Binding-site contacts:
Ligand atom C8 contacts residue PRO66 of chain 1.L at 4.2 Å (hydrophobic).
Ligand atom C7 contacts residue PRO66 of chain 1.L at 3.5 Å (hydrophobic).
Ligand atom C9 contacts residue PRO66 of chain 1.L at 4.0 Å (hydrophobic).
Ligand atom C11 contacts residue GLY68 of chain 1.L at 4.0 Å.
Ligand atom C16 contacts residue SER97 of chain 1.L at 3.0 Å.
Ligand atom C17 contacts residue MET98 of chain 1.L at 3.9 Å (hydrophobic).
Ligand atom C16 contacts residue HIS122 of chain 1.L at 4.0 Å.
Ligand atom C14 contacts residue HIS122 of chain 1.L at 4.3 Å.
Ligand atom C17 contacts residue GLY68 of chain 1.L at 4.1 Å.
Ligand atom C16 contacts residue GLY68 of chain 1.L at 4.1 Å.
Ligand atom C15 contacts residue ILE70 of chain 1.L at 3.9 Å (hydrophobic).
Ligand atom O3 contacts residue GLY67 of chain 1.L at 4.2 Å.
Ligand atom N2 contacts residue GLY68 of chain 1.L at 3.7 Å.
Ligand atom N1 contacts residue HIS122 of chain 1.L at 3.8 Å.
Ligand atom C17 contacts residue HIS122 of chain 1.L at 3.2 Å.
Ligand atom C6 contacts residue PRO66 of chain 1.L at 3.8 Å (hydrophobic).
Ligand atom C17 contacts residue GLY67 of chain 1.L at 4.3 Å.
Ligand atom N2 contacts residue GLY67 of chain 1.L at 4.0 Å.
Ligand atom N1 contacts residue MPD1 of chain 1.OB at 4.0 Å.
Ligand atom O3 contacts residue HIS122 of chain 1.L at 2.7 Å (h-bond).
Ligand atom C17 contacts residue SER97 of chain 1.L at 1.3 Å.
Ligand atom C10 contacts residue GLN34 of chain 1.L at 4.2 Å.
Ligand atom C17 contacts residue MPD1 of chain 1.OB at 4.1 Å.
Ligand atom N1 contacts residue SER97 of chain 1.L at 2.2 Å (h-bond).
Ligand atom O3 contacts residue SER97 of chain 1.L at 2.3 Å (h-bond).
Ligand atom C14 contacts residue SER97 of chain 1.L at 3.7 Å.
Ligand atom N1 contacts residue MET98 of chain 1.L at 4.3 Å.
Ligand atom C15 contacts residue PRO124 of chain 1.L at 4.1 Å (hydrophobic).
Ligand atom C16 contacts residue PRO124 of chain 1.L at 4.2 Å (hydrophobic).
Ligand atom C16 contacts residue ILE70 of chain 1.L at 3.9 Å (hydrophobic).
Ligand atom C5 contacts residue PRO66 of chain 1.L at 4.0 Å (hydrophobic).
Ligand atom C15 contacts residue GLY68 of chain 1.L at 3.9 Å.
Ligand atom O1 contacts residue GLN34 of chain 1.L at 3.7 Å.
Ligand atom C15 contacts residue SER97 of chain 1.L at 4.2 Å.
Ligand atom N1 contacts residue GLY68 of chain 1.L at 3.3 Å (h-bond).
Ligand atom C15 contacts residue LEU125 of chain 1.L at 3.9 Å (hydrophobic).
Ligand atom C12 contacts residue GLY68 of chain 1.L at 3.4 Å.
Ligand atom C14 contacts residue GLY68 of chain 1.L at 3.2 Å.
Ligand atom C13 contacts residue GLY68 of chain 1.L at 3.2 Å.
Ligand atom C16 contacts residue MPD1 of chain 1.OB at 3.1 Å.

The protein below binds the small molecule below.
Small molecule (SMILES): CC[C@H](O)/C=C/C=C(C)/C=C/C(=O)NC(=O)/C=C/C1=CCN1C(=O)O

Sequence of chain 1.L:
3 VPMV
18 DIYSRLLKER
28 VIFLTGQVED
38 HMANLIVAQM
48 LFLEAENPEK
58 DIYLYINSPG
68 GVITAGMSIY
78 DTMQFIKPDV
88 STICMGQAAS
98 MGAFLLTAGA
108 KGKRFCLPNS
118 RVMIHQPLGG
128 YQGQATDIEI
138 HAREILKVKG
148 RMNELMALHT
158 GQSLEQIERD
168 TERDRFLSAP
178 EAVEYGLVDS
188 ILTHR